A protein and the small-molecule ligand that binds it are described below.
Small molecule (SMILES): O=C(O)[C@@H](O)C(O)[C@H](O)C(=O)O

Binding-site contacts:
Ligand atom O4 contacts residue TRP326 of chain 3.B at 3.6 Å.
Ligand atom C2 contacts residue ZN1 of chain 3.J at 3.0 Å.
Ligand atom O1B contacts residue MET258 of chain 3.B at 3.1 Å.
Ligand atom O1A contacts residue ARG170 of chain 3.B at 3.4 Å (salt-bridge).
Ligand atom O2 contacts residue ZN1 of chain 3.J at 2.2 Å.
Ligand atom C4 contacts residue TRP326 of chain 3.B at 3.7 Å (hydrophobic).
Ligand atom C2 contacts residue HIS28 of chain 3.B at 4.0 Å.
Ligand atom O3 contacts residue ARG357 of chain 3.B at 3.2 Å (salt-bridge).
Ligand atom C3 contacts residue ZN1 of chain 3.J at 3.8 Å.
Ligand atom C2 contacts residue TRP325 of chain 3.B at 3.7 Å (hydrophobic).
Ligand atom C1 contacts residue ARG170 of chain 3.B at 3.5 Å.
Ligand atom O1B contacts residue HIS26 of chain 3.B at 3.4 Å (h-bond).
Ligand atom O5A contacts residue TYR50 of chain 3.B at 3.6 Å.
Ligand atom C1 contacts residue ZN1 of chain 3.J at 3.0 Å.
Ligand atom O4 contacts residue ARG357 of chain 3.B at 2.9 Å (salt-bridge).
Ligand atom C3 contacts residue HIS28 of chain 3.B at 4.0 Å.
Ligand atom O1A contacts residue MET258 of chain 3.B at 4.0 Å.
Ligand atom O2 contacts residue ASP355 of chain 3.B at 2.9 Å (salt-bridge).
Ligand atom C1 contacts residue HIS28 of chain 3.B at 3.9 Å.
Ligand atom O4 contacts residue HIS49 of chain 3.B at 3.0 Å (h-bond).
Ligand atom O5B contacts residue TYR50 of chain 3.B at 3.3 Å (h-bond).
Ligand atom C4 contacts residue ARG357 of chain 3.B at 3.7 Å.
Ligand atom O1B contacts residue ZN1 of chain 3.J at 2.2 Å.
Ligand atom O1B contacts residue ARG170 of chain 3.B at 2.6 Å (salt-bridge).
Ligand atom O5B contacts residue ASP355 of chain 3.B at 3.4 Å (salt-bridge).
Ligand atom C4 contacts residue HIS49 of chain 3.B at 3.9 Å.
Ligand atom C2 contacts residue TRP326 of chain 3.B at 3.9 Å (hydrophobic).
Ligand atom C5 contacts residue TYR50 of chain 3.B at 3.8 Å (hydrophobic).
Ligand atom C3 contacts residue ARG357 of chain 3.B at 3.7 Å.
Ligand atom O5A contacts residue ARG357 of chain 3.B at 2.7 Å (salt-bridge).
Ligand atom O3 contacts residue ZN1 of chain 3.J at 3.3 Å.
Ligand atom O5A contacts residue HIS49 of chain 3.B at 3.0 Å (h-bond).
Ligand atom O1B contacts residue HIS28 of chain 3.B at 3.1 Å (h-bond).
Ligand atom C5 contacts residue HIS49 of chain 3.B at 3.7 Å.
Ligand atom O3 contacts residue HIS28 of chain 3.B at 2.8 Å (h-bond).
Ligand atom O2 contacts residue HIS28 of chain 3.B at 3.5 Å (h-bond).
Ligand atom C5 contacts residue ARG357 of chain 3.B at 3.7 Å.
Ligand atom O2 contacts residue TRP325 of chain 3.B at 3.0 Å (h-bond).
Ligand atom O3 contacts residue ASP355 of chain 3.B at 4.0 Å.
Ligand atom C1 contacts residue MET258 of chain 3.B at 3.7 Å (hydrophobic).

Sequence of chain 3.B:
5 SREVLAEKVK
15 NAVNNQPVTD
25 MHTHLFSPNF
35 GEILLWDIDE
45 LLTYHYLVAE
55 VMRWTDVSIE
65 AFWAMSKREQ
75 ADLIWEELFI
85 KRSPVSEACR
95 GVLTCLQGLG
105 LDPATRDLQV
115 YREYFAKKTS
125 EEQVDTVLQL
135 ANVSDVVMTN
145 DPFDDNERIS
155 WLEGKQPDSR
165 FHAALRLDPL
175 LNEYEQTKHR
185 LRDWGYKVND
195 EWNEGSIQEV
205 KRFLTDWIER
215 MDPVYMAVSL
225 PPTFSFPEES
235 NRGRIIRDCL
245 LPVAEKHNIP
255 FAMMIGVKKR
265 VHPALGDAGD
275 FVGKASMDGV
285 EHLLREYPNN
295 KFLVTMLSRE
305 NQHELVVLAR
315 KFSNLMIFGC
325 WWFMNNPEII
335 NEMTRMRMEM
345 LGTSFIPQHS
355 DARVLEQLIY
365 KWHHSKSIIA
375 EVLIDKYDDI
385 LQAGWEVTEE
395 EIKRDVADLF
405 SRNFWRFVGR